The protein below binds the small molecule below.
Small molecule (SMILES): Cc1cn([C@H]2C[C@H](O[P](=O)(O)OC[C@H]3O[C@@H](n4ccc(N)nc4=O)C[C@@H]3O[P](=O)(O)OC[C@H]3O[C@@H](n4cnc5c(=O)nc(N)[nH]c54)C[C@@H]3O[P](=O)(O)OC[C@H]3O[C@@H](n4cnc5c(=O)nc(N)[nH]c54)C[C@@H]3O)[C@@H](CO[P](=O)(O)O[C@H]3C[C@H](n4cnc5c(=O)nc(N)[nH]c54)O[C@@H]3COP(=O)(O)O)O2)c(=O)[nH]c1=O

Sequence of chain 1.A:
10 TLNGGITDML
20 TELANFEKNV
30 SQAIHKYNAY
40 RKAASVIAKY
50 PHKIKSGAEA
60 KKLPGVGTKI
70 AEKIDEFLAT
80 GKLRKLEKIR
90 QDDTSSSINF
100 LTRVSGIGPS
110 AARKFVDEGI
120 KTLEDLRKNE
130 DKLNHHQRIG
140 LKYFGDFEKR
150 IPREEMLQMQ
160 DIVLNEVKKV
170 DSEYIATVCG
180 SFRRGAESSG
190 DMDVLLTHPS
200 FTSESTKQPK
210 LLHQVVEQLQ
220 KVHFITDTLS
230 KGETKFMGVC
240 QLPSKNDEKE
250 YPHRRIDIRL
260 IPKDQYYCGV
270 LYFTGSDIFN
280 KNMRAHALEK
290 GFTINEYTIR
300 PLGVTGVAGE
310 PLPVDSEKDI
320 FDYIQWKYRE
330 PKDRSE

Binding-site contacts:
Ligand atom OP2 contacts residue NA1 of chain 1.I at 3.8 Å.
Ligand atom OP1 contacts residue ILE69 of chain 1.A at 2.9 Å (h-bond).
Ligand atom P contacts residue LYS35 of chain 1.A at 3.7 Å.
Ligand atom OP2 contacts residue GLY66 of chain 1.A at 3.6 Å.
Ligand atom O3' contacts residue VAL65 of chain 1.A at 3.9 Å.
Ligand atom OP1 contacts residue VAL65 of chain 1.A at 3.7 Å.
Ligand atom OP2 contacts residue LYS68 of chain 1.A at 3.3 Å (salt-bridge).
Ligand atom OP1 contacts residue THR67 of chain 1.A at 3.5 Å (h-bond).
Ligand atom O6 contacts residue HIS34 of chain 1.A at 3.6 Å.
Ligand atom C5' contacts residue GLY64 of chain 1.A at 3.3 Å.
Ligand atom P contacts residue ILE69 of chain 1.A at 3.9 Å.
Ligand atom O5' contacts residue LYS35 of chain 1.A at 3.8 Å.
Ligand atom C4' contacts residue GLY64 of chain 1.A at 3.2 Å.
Ligand atom O4' contacts residue ALA38 of chain 1.A at 3.7 Å.
Ligand atom OP1 contacts residue GLY66 of chain 1.A at 2.8 Å (h-bond).
Ligand atom P contacts residue LYS68 of chain 1.A at 3.8 Å.
Ligand atom P contacts residue NA1 of chain 1.I at 3.7 Å.
Ligand atom OP1 contacts residue GLY64 of chain 1.A at 2.8 Å (h-bond).
Ligand atom O3' contacts residue GLY64 of chain 1.A at 3.4 Å.
Ligand atom OP1 contacts residue LYS68 of chain 1.A at 3.4 Å (salt-bridge).
Ligand atom OP1 contacts residue PRO63 of chain 1.A at 3.6 Å.
Ligand atom OP1 contacts residue LYS68 of chain 1.A at 2.7 Å (salt-bridge).
Ligand atom OP1 contacts residue NA1 of chain 1.I at 2.7 Å (h-bond).
Ligand atom P contacts residue GLY66 of chain 1.A at 3.6 Å.
Ligand atom OP2 contacts residue VAL65 of chain 1.A at 3.8 Å.
Ligand atom P contacts residue GLY64 of chain 1.A at 3.8 Å.
Ligand atom N3 contacts residue ALA38 of chain 1.A at 3.7 Å.
Ligand atom C5' contacts residue TYR39 of chain 1.A at 3.5 Å (hydrophobic).
Ligand atom C3' contacts residue GLY66 of chain 1.A at 3.6 Å.
Ligand atom O5' contacts residue GLY66 of chain 1.A at 3.4 Å.
Ligand atom OP3 contacts residue LYS35 of chain 1.A at 2.7 Å (salt-bridge).
Ligand atom C6 contacts residue HIS34 of chain 1.A at 3.7 Å.
Ligand atom O3' contacts residue ILE69 of chain 1.A at 3.7 Å.
Ligand atom OP2 contacts residue THR67 of chain 1.A at 3.8 Å.
Ligand atom C5' contacts residue GLY66 of chain 1.A at 3.5 Å.
Ligand atom P contacts residue LYS68 of chain 1.A at 3.5 Å.
Ligand atom OP2 contacts residue LYS68 of chain 1.A at 3.2 Å.
Ligand atom OP2 contacts residue LYS35 of chain 1.A at 3.6 Å (salt-bridge).
Ligand atom N1 contacts residue HIS34 of chain 1.A at 3.8 Å.
Ligand atom C8 contacts residue LYS35 of chain 1.A at 3.8 Å.